Binding-site contacts:
Ligand atom C22 contacts residue GLY90 of chain 1.A at 3.2 Å.
Ligand atom C22 contacts residue LEU63 of chain 1.A at 3.5 Å (hydrophobic).
Ligand atom O1 contacts residue ALA44 of chain 1.A at 3.4 Å.
Ligand atom F19 contacts residue ILE104 of chain 1.A at 3.0 Å.
Ligand atom C13 contacts residue HIS60 of chain 1.A at 3.6 Å.
Ligand atom C11 contacts residue MET76 of chain 1.A at 3.4 Å (hydrophobic).
Ligand atom C16 contacts residue PHE11 of chain 1.A at 3.9 Å (hydrophobic).
Ligand atom O1 contacts residue TYR48 of chain 1.A at 3.5 Å (h-bond).
Ligand atom C9 contacts residue ALA44 of chain 1.A at 3.6 Å (hydrophobic).
Ligand atom C2 contacts residue TYR48 of chain 1.A at 3.2 Å (hydrophobic).
Ligand atom F19 contacts residue HIS15 of chain 1.A at 3.5 Å.
Ligand atom F18 contacts residue HIS60 of chain 1.A at 3.4 Å.
Ligand atom S5 contacts residue TYR48 of chain 1.A at 3.8 Å.
Ligand atom F19 contacts residue CYS106 of chain 1.A at 3.6 Å.
Ligand atom C7 contacts residue TYR74 of chain 1.A at 3.6 Å (hydrophobic).
Ligand atom C9 contacts residue HIS15 of chain 1.A at 3.9 Å.
Ligand atom C12 contacts residue ASN108 of chain 1.A at 3.2 Å.
Ligand atom C22 contacts residue VAL69 of chain 1.A at 3.6 Å (hydrophobic).
Ligand atom C6 contacts residue ALA44 of chain 1.A at 3.6 Å (hydrophobic).
Ligand atom O1 contacts residue HIS15 of chain 1.A at 3.9 Å.
Ligand atom O20 contacts residue VAL69 of chain 1.A at 3.8 Å.
Ligand atom F18 contacts residue MET19 of chain 1.A at 3.4 Å.
Ligand atom C3 contacts residue TYR74 of chain 1.A at 3.5 Å (hydrophobic).
Ligand atom C16 contacts residue MET76 of chain 1.A at 3.7 Å (hydrophobic).
Ligand atom S5 contacts residue TYR74 of chain 1.A at 3.8 Å.
Ligand atom O17 contacts residue HIS60 of chain 1.A at 2.6 Å (h-bond).
Ligand atom F18 contacts residue ILE104 of chain 1.A at 3.4 Å.
Ligand atom S5 contacts residue MET56 of chain 1.A at 3.8 Å.
Ligand atom S5 contacts residue THR88 of chain 1.A at 3.7 Å.
Ligand atom C7 contacts residue ASN108 of chain 1.A at 3.2 Å.
Ligand atom C12 contacts residue PHE11 of chain 1.A at 3.9 Å (hydrophobic).
Ligand atom C7 contacts residue SER13 of chain 1.A at 3.9 Å.
Ligand atom C4 contacts residue TYR48 of chain 1.A at 3.4 Å (hydrophobic).
Ligand atom C8 contacts residue TYR48 of chain 1.A at 3.9 Å (hydrophobic).
Ligand atom C4 contacts residue CYS106 of chain 1.A at 4.0 Å (hydrophobic).
Ligand atom C12 contacts residue TYR74 of chain 1.A at 3.5 Å (hydrophobic).
Ligand atom O20 contacts residue SER59 of chain 1.A at 3.7 Å.
Ligand atom C8 contacts residue CYS106 of chain 1.A at 3.9 Å (hydrophobic).
Ligand atom O21 contacts residue SER71 of chain 1.A at 3.4 Å.
Ligand atom O21 contacts residue THR88 of chain 1.A at 3.4 Å.

This protein binds this small molecule.
Small molecule (SMILES): CS(=O)(=O)c1sc(OC2CCCCC2)c2c1[C@H](O)C(F)(F)C2

Sequence of chain 1.A:
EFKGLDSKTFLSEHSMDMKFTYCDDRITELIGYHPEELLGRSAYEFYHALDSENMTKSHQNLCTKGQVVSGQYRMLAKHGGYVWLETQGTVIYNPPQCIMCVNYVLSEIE